This protein binds this small molecule.
Small molecule (SMILES): OC[C@@H](O)C(O)[C@@H](O)CO

Sequence of chain 1.A:
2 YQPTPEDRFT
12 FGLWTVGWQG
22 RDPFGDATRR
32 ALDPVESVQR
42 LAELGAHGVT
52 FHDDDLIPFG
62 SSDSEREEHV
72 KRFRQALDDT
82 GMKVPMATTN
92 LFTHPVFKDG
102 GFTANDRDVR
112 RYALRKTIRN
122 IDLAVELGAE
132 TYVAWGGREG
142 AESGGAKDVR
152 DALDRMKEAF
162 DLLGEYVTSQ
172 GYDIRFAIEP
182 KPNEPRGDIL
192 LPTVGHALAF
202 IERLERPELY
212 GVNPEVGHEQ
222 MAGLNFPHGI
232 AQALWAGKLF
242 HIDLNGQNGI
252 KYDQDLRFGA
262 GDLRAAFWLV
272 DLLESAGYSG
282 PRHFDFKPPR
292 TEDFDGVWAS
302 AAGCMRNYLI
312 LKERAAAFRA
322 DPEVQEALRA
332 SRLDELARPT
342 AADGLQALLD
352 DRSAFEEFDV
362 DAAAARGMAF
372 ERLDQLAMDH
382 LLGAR

Sequence of chain 2.B:
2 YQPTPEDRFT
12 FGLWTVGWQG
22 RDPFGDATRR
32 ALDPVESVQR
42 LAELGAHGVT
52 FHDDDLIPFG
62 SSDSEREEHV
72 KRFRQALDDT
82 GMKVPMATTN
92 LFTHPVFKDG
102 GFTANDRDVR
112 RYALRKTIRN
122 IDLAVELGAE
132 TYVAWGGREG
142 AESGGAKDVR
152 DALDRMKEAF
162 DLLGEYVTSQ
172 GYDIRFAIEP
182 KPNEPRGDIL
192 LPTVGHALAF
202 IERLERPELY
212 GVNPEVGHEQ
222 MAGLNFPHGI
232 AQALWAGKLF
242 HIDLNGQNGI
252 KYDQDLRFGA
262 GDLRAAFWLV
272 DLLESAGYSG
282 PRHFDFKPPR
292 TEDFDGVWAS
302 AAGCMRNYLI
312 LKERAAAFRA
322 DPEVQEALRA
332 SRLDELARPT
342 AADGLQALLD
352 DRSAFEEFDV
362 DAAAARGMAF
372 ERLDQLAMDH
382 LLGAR

Binding-site contacts:
Ligand atom C2 contacts residue GLU180 of chain 2.B at 3.2 Å.
Ligand atom O1 contacts residue HIS219 of chain 2.B at 4.2 Å.
Ligand atom C4 contacts residue ASP286 of chain 2.B at 2.9 Å.
Ligand atom O2 contacts residue HIS219 of chain 2.B at 3.0 Å (h-bond).
Ligand atom C2 contacts residue TRP136 of chain 2.B at 3.8 Å (hydrophobic).
Ligand atom O1 contacts residue MN1 of chain 2.G at 1.6 Å.
Ligand atom O2 contacts residue GLU216 of chain 2.B at 2.9 Å (salt-bridge).
Ligand atom C3 contacts residue TRP136 of chain 2.B at 4.2 Å (hydrophobic).
Ligand atom C2 contacts residue ASP286 of chain 2.B at 3.7 Å.
Ligand atom C5 contacts residue TRP15 of chain 2.B at 4.0 Å (hydrophobic).
Ligand atom O4 contacts residue MN1 of chain 2.H at 3.8 Å.
Ligand atom O4 contacts residue TRP15 of chain 2.B at 3.6 Å.
Ligand atom O2 contacts residue ASP286 of chain 2.B at 3.2 Å (salt-bridge).
Ligand atom C3 contacts residue ASP286 of chain 2.B at 3.1 Å.
Ligand atom C4 contacts residue TRP15 of chain 2.B at 3.8 Å (hydrophobic).
Ligand atom C4 contacts residue GLU180 of chain 2.B at 4.1 Å.
Ligand atom C1 contacts residue MN1 of chain 2.G at 2.6 Å.
Ligand atom C3 contacts residue ASP244 of chain 2.B at 3.9 Å.
Ligand atom O2 contacts residue GLU180 of chain 2.B at 3.1 Å (salt-bridge).
Ligand atom O2 contacts residue MN1 of chain 2.G at 2.7 Å.
Ligand atom O3 contacts residue TRP136 of chain 2.B at 3.0 Å.
Ligand atom O2 contacts residue MN1 of chain 2.H at 2.4 Å.
Ligand atom C2 contacts residue GLU216 of chain 2.B at 4.1 Å.
Ligand atom C1 contacts residue TRP136 of chain 2.B at 3.5 Å (hydrophobic).
Ligand atom O5 contacts residue HIS53 of chain 2.B at 2.9 Å (h-bond).
Ligand atom O1 contacts residue PHE25 of chain 1.A at 3.4 Å.
Ligand atom O5 contacts residue TRP136 of chain 2.B at 3.7 Å.
Ligand atom C3 contacts residue GLU180 of chain 2.B at 3.0 Å.
Ligand atom O5 contacts residue PHE93 of chain 2.B at 3.9 Å.
Ligand atom C2 contacts residue HIS219 of chain 2.B at 3.7 Å.
Ligand atom C2 contacts residue MN1 of chain 2.G at 3.0 Å.
Ligand atom C5 contacts residue HIS53 of chain 2.B at 3.3 Å.
Ligand atom O1 contacts residue TRP136 of chain 2.B at 3.8 Å.
Ligand atom C1 contacts residue MN1 of chain 2.H at 4.1 Å.
Ligand atom C2 contacts residue MN1 of chain 2.H at 2.9 Å.
Ligand atom C4 contacts residue MN1 of chain 2.H at 3.3 Å.
Ligand atom O4 contacts residue ASP286 of chain 2.B at 3.0 Å (salt-bridge).
Ligand atom O3 contacts residue GLU180 of chain 2.B at 2.8 Å (salt-bridge).
Ligand atom C3 contacts residue MN1 of chain 2.H at 2.5 Å.
Ligand atom O3 contacts residue MN1 of chain 2.H at 3.7 Å.